A protein and the small-molecule ligand that binds it are described below.
Small molecule (SMILES): CC(=O)N[C@H]1[C@H](O[C@H]2[C@H](O)[C@@H](NC(C)=O)CO[C@@H]2CO)O[C@H](CO)[C@@H](O)[C@@H]1O

Binding-site contacts:
Ligand atom C8 contacts residue SER155 of chain 1.G at 4.1 Å.
Ligand atom C3 contacts residue ASN157 of chain 1.G at 3.8 Å.
Ligand atom C1 contacts residue ASN157 of chain 1.G at 1.4 Å.
Ligand atom N2 contacts residue ASN157 of chain 1.G at 2.9 Å (h-bond).
Ligand atom C8 contacts residue ASN157 of chain 1.G at 4.0 Å.
Ligand atom C7 contacts residue THR133 of chain 1.G at 4.4 Å.
Ligand atom C8 contacts residue THR133 of chain 1.G at 3.2 Å.
Ligand atom C4 contacts residue ASN157 of chain 1.G at 4.2 Å.
Ligand atom C5 contacts residue ASN157 of chain 1.G at 3.7 Å.
Ligand atom O5 contacts residue ASN157 of chain 1.G at 2.4 Å (h-bond).
Ligand atom O7 contacts residue ASN157 of chain 1.G at 3.6 Å (h-bond).
Ligand atom C2 contacts residue ASN157 of chain 1.G at 2.5 Å.
Ligand atom C8 contacts residue PHE156 of chain 1.G at 4.5 Å (hydrophobic).
Ligand atom C7 contacts residue ASN157 of chain 1.G at 3.2 Å.

Sequence of chain 1.G:
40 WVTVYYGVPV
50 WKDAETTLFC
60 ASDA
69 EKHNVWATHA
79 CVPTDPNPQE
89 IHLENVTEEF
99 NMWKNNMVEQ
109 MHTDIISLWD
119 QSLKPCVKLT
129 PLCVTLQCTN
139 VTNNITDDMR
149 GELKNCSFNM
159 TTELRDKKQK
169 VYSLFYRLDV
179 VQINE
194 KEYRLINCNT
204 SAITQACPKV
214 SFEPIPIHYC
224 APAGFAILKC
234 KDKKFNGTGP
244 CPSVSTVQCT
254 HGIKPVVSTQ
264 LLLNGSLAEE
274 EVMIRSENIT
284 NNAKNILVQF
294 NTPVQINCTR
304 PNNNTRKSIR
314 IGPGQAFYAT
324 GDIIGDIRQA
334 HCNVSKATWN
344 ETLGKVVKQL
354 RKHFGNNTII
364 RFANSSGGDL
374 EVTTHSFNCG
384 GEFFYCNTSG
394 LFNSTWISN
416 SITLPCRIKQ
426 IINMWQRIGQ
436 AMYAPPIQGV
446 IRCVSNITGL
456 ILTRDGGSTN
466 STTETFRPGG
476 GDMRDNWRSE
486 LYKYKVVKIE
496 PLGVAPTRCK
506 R